Binding-site contacts:
Ligand atom C27 contacts residue HIS25 of chain 1.J at 3.6 Å.
Ligand atom C18 contacts residue ALA49 of chain 1.J at 3.7 Å (hydrophobic).
Ligand atom C06 contacts residue MET174 of chain 1.J at 3.6 Å (hydrophobic).
Ligand atom C03 contacts residue LEU121 of chain 1.J at 3.6 Å (hydrophobic).
Ligand atom C21 contacts residue MET28 of chain 1.J at 3.5 Å (hydrophobic).
Ligand atom O01 contacts residue TRP182 of chain 1.J at 3.5 Å (h-bond).
Ligand atom C05 contacts residue HIS178 of chain 1.J at 3.6 Å.
Ligand atom O02 contacts residue GLY118 of chain 1.J at 3.6 Å.
Ligand atom O03 contacts residue TRP95 of chain 1.J at 3.0 Å (h-bond).
Ligand atom C20 contacts residue TYR141 of chain 1.J at 3.3 Å (hydrophobic).
Ligand atom C26 contacts residue HIS25 of chain 1.J at 3.4 Å.
Ligand atom C10 contacts residue TRP117 of chain 1.J at 3.7 Å (hydrophobic).
Ligand atom C07 contacts residue HIS178 of chain 1.J at 3.4 Å.
Ligand atom C26 contacts residue TRP95 of chain 1.J at 3.4 Å (hydrophobic).
Ligand atom C02 contacts residue TYR193 of chain 1.J at 3.6 Å (hydrophobic).
Ligand atom C25 contacts residue TRP182 of chain 1.J at 3.5 Å (hydrophobic).
Ligand atom C26 contacts residue MET28 of chain 1.J at 3.6 Å (hydrophobic).
Ligand atom C27 contacts residue TRP95 of chain 1.J at 3.4 Å (hydrophobic).
Ligand atom C06 contacts residue PHE122 of chain 1.J at 3.6 Å (hydrophobic).
Ligand atom C08 contacts residue ILE114 of chain 1.J at 3.5 Å (hydrophobic).
Ligand atom O02 contacts residue MET174 of chain 1.J at 3.5 Å.
Ligand atom C27 contacts residue MET28 of chain 1.J at 3.5 Å (hydrophobic).
Ligand atom C26 contacts residue TRP182 of chain 1.J at 3.6 Å (hydrophobic).
Ligand atom O01 contacts residue TYR193 of chain 1.J at 3.5 Å (h-bond).
Ligand atom C08 contacts residue GLY118 of chain 1.J at 3.4 Å.
Ligand atom C24 contacts residue MET28 of chain 1.J at 3.6 Å (hydrophobic).
Ligand atom O01 contacts residue HIS178 of chain 1.J at 2.8 Å.
Ligand atom O01 contacts residue ILE114 of chain 1.J at 3.6 Å.
Ligand atom C28 contacts residue TYR91 of chain 1.J at 2.8 Å (hydrophobic).
Ligand atom O03 contacts residue HIS25 of chain 1.J at 2.8 Å (h-bond).
Ligand atom C11 contacts residue TRP117 of chain 1.J at 3.5 Å (hydrophobic).
Ligand atom C17 contacts residue LYS48 of chain 1.J at 3.5 Å.
Ligand atom C06 contacts residue HIS178 of chain 1.J at 3.4 Å.
Ligand atom O03 contacts residue TYR91 of chain 1.J at 2.6 Å (h-bond).
Ligand atom C01 contacts residue TYR193 of chain 1.J at 3.4 Å (hydrophobic).
Ligand atom C19 contacts residue TYR141 of chain 1.J at 3.7 Å (hydrophobic).
Ligand atom C28 contacts residue MET28 of chain 1.J at 3.7 Å (hydrophobic).
Ligand atom C27 contacts residue TYR91 of chain 1.J at 3.1 Å (hydrophobic).
Ligand atom C23 contacts residue TRP182 of chain 1.J at 3.6 Å (hydrophobic).
Ligand atom C07 contacts residue GLY118 of chain 1.J at 3.6 Å.

This small molecule binds to this protein.
Small molecule (SMILES): O=C1c2cc(-c3ccc(O)cc3)cc(Cc3ccccc3)c2C[C@@H]1Cc1ccc(O)cc1

Sequence of chain 1.J:
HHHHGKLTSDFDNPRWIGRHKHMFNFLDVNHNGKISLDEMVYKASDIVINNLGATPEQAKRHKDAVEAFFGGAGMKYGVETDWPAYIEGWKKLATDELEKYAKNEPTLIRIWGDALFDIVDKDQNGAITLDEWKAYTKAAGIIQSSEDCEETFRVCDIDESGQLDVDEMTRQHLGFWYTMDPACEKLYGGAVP